Sequence of chain 1.B:
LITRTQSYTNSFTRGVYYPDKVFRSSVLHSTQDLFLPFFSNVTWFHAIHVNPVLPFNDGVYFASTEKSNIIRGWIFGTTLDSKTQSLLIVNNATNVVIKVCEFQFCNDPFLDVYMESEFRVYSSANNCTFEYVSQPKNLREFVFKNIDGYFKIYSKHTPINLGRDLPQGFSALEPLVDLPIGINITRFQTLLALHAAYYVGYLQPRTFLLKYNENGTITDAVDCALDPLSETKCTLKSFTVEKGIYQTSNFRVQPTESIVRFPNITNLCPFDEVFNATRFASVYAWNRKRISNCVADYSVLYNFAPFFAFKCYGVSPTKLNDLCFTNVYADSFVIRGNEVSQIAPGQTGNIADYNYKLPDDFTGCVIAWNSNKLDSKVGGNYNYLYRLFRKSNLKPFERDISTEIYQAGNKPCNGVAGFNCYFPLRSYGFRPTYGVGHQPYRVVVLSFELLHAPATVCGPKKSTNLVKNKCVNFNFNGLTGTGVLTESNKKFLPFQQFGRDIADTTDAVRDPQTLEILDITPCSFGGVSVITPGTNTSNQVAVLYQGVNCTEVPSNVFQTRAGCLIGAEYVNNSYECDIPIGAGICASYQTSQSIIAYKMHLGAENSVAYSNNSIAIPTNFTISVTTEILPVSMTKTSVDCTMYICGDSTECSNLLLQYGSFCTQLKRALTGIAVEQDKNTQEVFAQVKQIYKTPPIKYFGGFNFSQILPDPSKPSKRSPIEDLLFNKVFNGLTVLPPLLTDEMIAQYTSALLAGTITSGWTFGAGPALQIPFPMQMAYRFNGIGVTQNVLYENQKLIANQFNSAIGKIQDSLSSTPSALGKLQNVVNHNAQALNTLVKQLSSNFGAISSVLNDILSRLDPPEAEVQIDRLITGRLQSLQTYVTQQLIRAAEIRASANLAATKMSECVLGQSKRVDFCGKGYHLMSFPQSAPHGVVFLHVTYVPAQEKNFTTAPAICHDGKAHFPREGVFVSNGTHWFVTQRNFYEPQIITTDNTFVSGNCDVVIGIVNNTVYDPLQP

Binding-site contacts:
Ligand atom O7 contacts residue HIS1081 of chain 1.B at 3.1 Å (h-bond).
Ligand atom C4 contacts residue HIS1081 of chain 1.B at 4.0 Å.
Ligand atom C3 contacts residue HIS1081 of chain 1.B at 3.4 Å.
Ligand atom C8 contacts residue PHE1083 of chain 1.B at 4.2 Å (hydrophobic).
Ligand atom N2 contacts residue HIS1081 of chain 1.B at 4.4 Å.
Ligand atom N2 contacts residue THR1080 of chain 1.B at 3.4 Å (h-bond).
Ligand atom O7 contacts residue PHE1083 of chain 1.B at 4.4 Å.
Ligand atom O5 contacts residue PHE1083 of chain 1.B at 4.4 Å.
Ligand atom C8 contacts residue ASN1078 of chain 1.B at 4.2 Å.
Ligand atom C6 contacts residue PHE1083 of chain 1.B at 3.7 Å (hydrophobic).
Ligand atom C4 contacts residue ASN1078 of chain 1.B at 4.2 Å.
Ligand atom C7 contacts residue THR1080 of chain 1.B at 4.2 Å.
Ligand atom C8 contacts residue THR1080 of chain 1.B at 3.6 Å.
Ligand atom C7 contacts residue HIS1081 of chain 1.B at 4.2 Å.
Ligand atom O7 contacts residue ASN1078 of chain 1.B at 2.9 Å (h-bond).
Ligand atom O3 contacts residue THR1080 of chain 1.B at 4.4 Å.
Ligand atom C1 contacts residue ASN1078 of chain 1.B at 1.4 Å.
Ligand atom N2 contacts residue ASN1078 of chain 1.B at 2.8 Å (h-bond).
Ligand atom C3 contacts residue THR1080 of chain 1.B at 4.1 Å.
Ligand atom C2 contacts residue ASN1078 of chain 1.B at 2.4 Å.
Ligand atom C5 contacts residue PHE1083 of chain 1.B at 3.9 Å (hydrophobic).
Ligand atom C7 contacts residue ASN1078 of chain 1.B at 3.0 Å.
Ligand atom C2 contacts residue THR1080 of chain 1.B at 4.2 Å.
Ligand atom O3 contacts residue HIS1081 of chain 1.B at 3.9 Å.
Ligand atom C5 contacts residue ASN1078 of chain 1.B at 3.7 Å.
Ligand atom C2 contacts residue HIS1081 of chain 1.B at 4.3 Å.
Ligand atom O4 contacts residue HIS1081 of chain 1.B at 3.8 Å.
Ligand atom C3 contacts residue ASN1078 of chain 1.B at 3.8 Å.
Ligand atom C5 contacts residue HIS1081 of chain 1.B at 4.4 Å.
Ligand atom O5 contacts residue ASN1078 of chain 1.B at 2.4 Å (h-bond).

A small-molecule ligand and the protein it binds are described below.
Small molecule (SMILES): CC(=O)N[C@H]1[C@H](O[C@H]2[C@H](O)[C@@H](NC(C)=O)CO[C@@H]2CO)O[C@H](CO)[C@@H](O)[C@@H]1O